Sequence of chain 1.B:
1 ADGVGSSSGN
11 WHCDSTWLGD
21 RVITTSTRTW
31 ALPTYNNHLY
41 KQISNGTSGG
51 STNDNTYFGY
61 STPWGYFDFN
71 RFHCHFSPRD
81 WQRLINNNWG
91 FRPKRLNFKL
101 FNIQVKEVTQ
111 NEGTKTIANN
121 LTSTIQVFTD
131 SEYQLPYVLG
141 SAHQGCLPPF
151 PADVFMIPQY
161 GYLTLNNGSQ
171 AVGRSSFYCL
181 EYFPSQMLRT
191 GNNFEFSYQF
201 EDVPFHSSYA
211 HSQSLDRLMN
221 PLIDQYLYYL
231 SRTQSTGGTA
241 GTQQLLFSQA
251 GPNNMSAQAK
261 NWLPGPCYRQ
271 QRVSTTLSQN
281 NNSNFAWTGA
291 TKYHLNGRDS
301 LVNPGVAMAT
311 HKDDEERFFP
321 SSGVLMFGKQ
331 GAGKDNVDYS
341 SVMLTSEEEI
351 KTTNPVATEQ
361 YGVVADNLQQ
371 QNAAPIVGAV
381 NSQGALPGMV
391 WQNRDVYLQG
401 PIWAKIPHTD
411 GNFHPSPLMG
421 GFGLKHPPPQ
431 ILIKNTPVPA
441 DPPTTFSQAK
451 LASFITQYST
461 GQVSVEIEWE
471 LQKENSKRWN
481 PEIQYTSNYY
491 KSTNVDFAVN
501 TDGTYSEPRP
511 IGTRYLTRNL

The protein below binds the small molecule below.
Small molecule (SMILES): OC[C@H]1O[C@@H](O)[C@H](O)[C@@H](O)[C@H]1O

Binding-site contacts:
Ligand atom C4 contacts residue TRP287 of chain 1.J at 3.4 Å (hydrophobic).
Ligand atom O2 contacts residue ASN55 of chain 1.J at 3.5 Å (h-bond).
Ligand atom C5 contacts residue TRP287 of chain 1.J at 3.9 Å (hydrophobic).
Ligand atom C3 contacts residue ASN254 of chain 1.B at 4.1 Å.
Ligand atom C2 contacts residue TRP287 of chain 1.J at 3.8 Å (hydrophobic).
Ligand atom O3 contacts residue ALA257 of chain 1.B at 4.5 Å.
Ligand atom O2 contacts residue SER256 of chain 1.B at 4.0 Å.
Ligand atom O3 contacts residue ASN254 of chain 1.B at 3.8 Å.
Ligand atom O2 contacts residue ASN254 of chain 1.B at 4.0 Å.
Ligand atom O1 contacts residue TRP287 of chain 1.J at 3.0 Å (h-bond).
Ligand atom C6 contacts residue TRP287 of chain 1.J at 3.8 Å (hydrophobic).
Ligand atom C3 contacts residue TRP287 of chain 1.J at 4.3 Å (hydrophobic).
Ligand atom O3 contacts residue TRP287 of chain 1.J at 3.8 Å.
Ligand atom C1 contacts residue TRP287 of chain 1.J at 3.8 Å (hydrophobic).
Ligand atom O4 contacts residue TRP287 of chain 1.J at 2.1 Å.
Ligand atom O2 contacts residue THR52 of chain 1.J at 4.4 Å.
Ligand atom O5 contacts residue TRP287 of chain 1.J at 3.3 Å.

Sequence of chain 1.J:
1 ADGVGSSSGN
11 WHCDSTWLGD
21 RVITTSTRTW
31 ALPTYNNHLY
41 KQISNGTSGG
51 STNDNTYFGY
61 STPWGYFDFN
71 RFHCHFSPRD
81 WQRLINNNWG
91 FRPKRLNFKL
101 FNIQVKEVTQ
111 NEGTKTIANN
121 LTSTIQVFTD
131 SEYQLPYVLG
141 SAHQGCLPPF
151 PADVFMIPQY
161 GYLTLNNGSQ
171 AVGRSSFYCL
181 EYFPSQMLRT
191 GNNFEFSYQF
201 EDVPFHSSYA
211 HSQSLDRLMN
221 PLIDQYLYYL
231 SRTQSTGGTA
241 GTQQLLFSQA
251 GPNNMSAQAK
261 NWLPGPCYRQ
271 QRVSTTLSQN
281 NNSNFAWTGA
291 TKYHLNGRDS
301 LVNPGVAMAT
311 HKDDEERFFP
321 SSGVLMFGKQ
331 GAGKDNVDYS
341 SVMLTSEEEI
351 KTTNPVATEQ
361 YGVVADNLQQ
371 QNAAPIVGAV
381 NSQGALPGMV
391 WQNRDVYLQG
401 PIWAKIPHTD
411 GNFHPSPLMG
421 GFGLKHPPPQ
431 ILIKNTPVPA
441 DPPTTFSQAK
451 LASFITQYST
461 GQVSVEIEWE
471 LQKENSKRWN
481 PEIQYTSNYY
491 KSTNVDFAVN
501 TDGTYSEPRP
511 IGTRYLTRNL